Binding-site contacts:
Ligand atom OAR contacts residue VAL42 of chain 1.I at 4.0 Å.
Ligand atom CAW contacts residue ALA66 of chain 1.J at 3.9 Å (hydrophobic).
Ligand atom NAI contacts residue ARG206 of chain 1.I at 4.0 Å.
Ligand atom CAX contacts residue GLU40 of chain 1.I at 3.7 Å.
Ligand atom CAX contacts residue ALA66 of chain 1.J at 3.8 Å (hydrophobic).
Ligand atom CAN contacts residue TYR76 of chain 1.I at 3.4 Å (hydrophobic).
Ligand atom CAZ contacts residue GLU40 of chain 1.I at 3.6 Å.
Ligand atom FAB contacts residue PHE126 of chain 1.I at 3.0 Å.
Ligand atom CAW contacts residue ARG36 of chain 1.I at 3.9 Å.
Ligand atom CBB contacts residue ALA66 of chain 1.J at 3.3 Å (hydrophobic).
Ligand atom OAM contacts residue ARG206 of chain 1.I at 3.4 Å (salt-bridge).
Ligand atom SAV contacts residue LEU62 of chain 1.J at 3.5 Å (h-bond).
Ligand atom CAQ contacts residue TYR76 of chain 1.I at 3.9 Å (hydrophobic).
Ligand atom CLB contacts residue LEU37 of chain 1.I at 3.7 Å.
Ligand atom CAN contacts residue ILE104 of chain 1.I at 3.9 Å (hydrophobic).
Ligand atom CAY contacts residue ALA66 of chain 1.J at 3.5 Å (hydrophobic).
Ligand atom FAB contacts residue LEU203 of chain 1.I at 4.0 Å.
Ligand atom CLB contacts residue PHE63 of chain 1.J at 3.5 Å.
Ligand atom CAH contacts residue ILE104 of chain 1.I at 4.0 Å (hydrophobic).
Ligand atom OAM contacts residue PHE96 of chain 1.J at 3.8 Å.
Ligand atom CBA contacts residue GLU40 of chain 1.I at 3.5 Å.
Ligand atom NAS contacts residue VAL42 of chain 1.I at 3.6 Å.
Ligand atom CBB contacts residue GLU40 of chain 1.I at 3.5 Å.
Ligand atom CBA contacts residue ALA66 of chain 1.J at 3.7 Å (hydrophobic).
Ligand atom CAY contacts residue GLU40 of chain 1.I at 3.7 Å.
Ligand atom CAW contacts residue GLU40 of chain 1.I at 3.6 Å.
Ligand atom CAJ contacts residue ARG206 of chain 1.I at 4.0 Å.
Ligand atom OAM contacts residue TYR76 of chain 1.I at 3.4 Å (h-bond).
Ligand atom CAN contacts residue TYR74 of chain 1.I at 3.5 Å (hydrophobic).
Ligand atom OAK contacts residue ARG206 of chain 1.I at 2.2 Å (salt-bridge).
Ligand atom CAO contacts residue TYR76 of chain 1.I at 4.0 Å (hydrophobic).
Ligand atom CLB contacts residue ARG36 of chain 1.I at 3.8 Å.
Ligand atom CAT contacts residue VAL42 of chain 1.I at 3.7 Å (hydrophobic).
Ligand atom CAQ contacts residue VAL42 of chain 1.I at 3.8 Å (hydrophobic).
Ligand atom CAP contacts residue TYR74 of chain 1.I at 3.5 Å (hydrophobic).
Ligand atom CAZ contacts residue ALA66 of chain 1.J at 3.2 Å (hydrophobic).
Ligand atom OAR contacts residue TYR76 of chain 1.I at 3.1 Å (h-bond).
Ligand atom SAL contacts residue ARG206 of chain 1.I at 3.3 Å (salt-bridge).
Ligand atom SAV contacts residue ALA66 of chain 1.J at 3.9 Å.
Ligand atom CBA contacts residue ARG36 of chain 1.I at 3.4 Å.

Sequence of chain 1.J:
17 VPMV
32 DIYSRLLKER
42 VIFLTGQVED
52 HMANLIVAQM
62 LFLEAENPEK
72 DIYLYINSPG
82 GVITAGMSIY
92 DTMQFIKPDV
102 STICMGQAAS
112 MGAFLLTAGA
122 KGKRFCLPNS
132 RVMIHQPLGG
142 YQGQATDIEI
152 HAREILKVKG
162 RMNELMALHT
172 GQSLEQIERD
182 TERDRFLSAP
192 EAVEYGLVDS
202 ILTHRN

Sequence of chain 1.I:
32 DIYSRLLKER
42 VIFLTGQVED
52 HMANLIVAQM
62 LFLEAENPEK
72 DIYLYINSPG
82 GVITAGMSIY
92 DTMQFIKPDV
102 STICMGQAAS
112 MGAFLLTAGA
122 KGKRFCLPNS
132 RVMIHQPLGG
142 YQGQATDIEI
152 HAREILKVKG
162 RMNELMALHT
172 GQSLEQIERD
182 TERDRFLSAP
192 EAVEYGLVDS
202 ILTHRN

A protein and the small-molecule ligand that binds it are described below.
Small molecule (SMILES): CC(C)(C(=O)NCCSc1ccccc1Cl)S(=O)(=O)c1ccc(C(F)(F)F)cn1